A protein and the small-molecule ligand that binds it are described below.
Small molecule (SMILES): CC(=O)N[C@H]1[C@H](O[C@H]2[C@@H](O)[C@@H](CO)OC[C@@H]2O)O[C@H](CO)[C@@H](O[C@@H]2O[C@H](CO[C@]3(C(=O)O)C[C@H](O)[C@@H](NC(C)=O)[C@H]([C@H](O)[C@H](O)CO)O3)[C@H](O)[C@H](O)[C@H]2O)[C@@H]1O

Binding-site contacts:
Ligand atom O10 contacts residue GLY131 of chain 1.E at 4.0 Å.
Ligand atom C9 contacts residue TYR91 of chain 1.E at 3.6 Å (hydrophobic).
Ligand atom O8 contacts residue TRP150 of chain 1.E at 3.7 Å.
Ligand atom O8 contacts residue GLN223 of chain 1.E at 2.8 Å (h-bond).
Ligand atom O10 contacts residue VAL132 of chain 1.E at 3.2 Å (h-bond).
Ligand atom O1A contacts residue THR133 of chain 1.E at 2.8 Å (h-bond).
Ligand atom C1 contacts residue GLN223 of chain 1.E at 3.7 Å.
Ligand atom C8 contacts residue TYR91 of chain 1.E at 3.8 Å (hydrophobic).
Ligand atom C5 contacts residue VAL132 of chain 1.E at 3.9 Å (hydrophobic).
Ligand atom C9 contacts residue TRP150 of chain 1.E at 4.0 Å (hydrophobic).
Ligand atom O1A contacts residue GLN223 of chain 1.E at 3.0 Å (h-bond).
Ligand atom O1A contacts residue ALA134 of chain 1.E at 3.3 Å (h-bond).
Ligand atom O9 contacts residue HIS180 of chain 1.E at 2.9 Å (h-bond).
Ligand atom C3 contacts residue LYS219 of chain 1.E at 3.5 Å.
Ligand atom O1B contacts residue THR133 of chain 1.E at 4.0 Å.
Ligand atom C4 contacts residue LYS219 of chain 1.E at 3.6 Å.
Ligand atom O1B contacts residue ALA134 of chain 1.E at 3.1 Å (h-bond).
Ligand atom C1 contacts residue THR133 of chain 1.E at 3.9 Å.
Ligand atom C4 contacts residue VAL132 of chain 1.E at 4.0 Å (hydrophobic).
Ligand atom O10 contacts residue TRP150 of chain 1.E at 3.7 Å.
Ligand atom C10 contacts residue LYS130 of chain 1.E at 4.0 Å.
Ligand atom C4 contacts residue LYS142 of chain 1.E at 4.1 Å.
Ligand atom C9 contacts residue HIS180 of chain 1.E at 3.5 Å.
Ligand atom O4 contacts residue LYS219 of chain 1.E at 3.7 Å.
Ligand atom C4 contacts residue GLU222 of chain 1.E at 3.5 Å.
Ligand atom O4 contacts residue GLU222 of chain 1.E at 2.7 Å (salt-bridge).
Ligand atom O8 contacts residue TYR91 of chain 1.E at 2.8 Å (h-bond).
Ligand atom O2 contacts residue SER190 of chain 1.E at 4.0 Å.
Ligand atom O3 contacts residue LYS219 of chain 1.E at 2.4 Å (salt-bridge).
Ligand atom C10 contacts residue VAL132 of chain 1.E at 3.4 Å (hydrophobic).
Ligand atom C1 contacts residue ALA134 of chain 1.E at 3.6 Å (hydrophobic).
Ligand atom C9 contacts residue LEU191 of chain 1.E at 3.9 Å (hydrophobic).
Ligand atom O9 contacts residue TYR91 of chain 1.E at 2.8 Å (h-bond).
Ligand atom C11 contacts residue LEU191 of chain 1.E at 3.5 Å (hydrophobic).
Ligand atom O10 contacts residue LYS130 of chain 1.E at 3.1 Å (salt-bridge).
Ligand atom O4 contacts residue LYS142 of chain 1.E at 3.0 Å (salt-bridge).
Ligand atom O1B contacts residue LYS142 of chain 1.E at 3.8 Å.
Ligand atom N5 contacts residue VAL132 of chain 1.E at 2.8 Å (h-bond).
Ligand atom C7 contacts residue TRP150 of chain 1.E at 4.0 Å (hydrophobic).
Ligand atom C8 contacts residue GLN223 of chain 1.E at 3.8 Å.

Sequence of chain 1.E:
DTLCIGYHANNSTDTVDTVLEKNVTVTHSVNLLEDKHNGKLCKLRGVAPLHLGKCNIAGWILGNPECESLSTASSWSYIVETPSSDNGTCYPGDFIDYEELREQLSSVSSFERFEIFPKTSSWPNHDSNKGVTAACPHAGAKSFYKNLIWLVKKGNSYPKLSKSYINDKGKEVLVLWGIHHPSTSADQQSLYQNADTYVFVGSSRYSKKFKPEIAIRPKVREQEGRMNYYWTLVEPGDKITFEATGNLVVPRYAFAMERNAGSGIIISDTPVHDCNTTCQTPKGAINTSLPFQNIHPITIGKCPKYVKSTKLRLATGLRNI